The small molecule below binds the protein below.
Small molecule (SMILES): CC(=O)N[C@@H]1[C@@H](O)[C@H](O)[C@@H](CO)O[C@H]1O

Binding-site contacts:
Ligand atom O7 contacts residue ASN204 of chain 1.H at 4.3 Å.
Ligand atom C4 contacts residue ASN204 of chain 1.H at 4.2 Å.
Ligand atom C7 contacts residue ASN204 of chain 1.H at 3.8 Å.
Ligand atom C6 contacts residue HIS321 of chain 1.H at 4.4 Å.
Ligand atom C5 contacts residue ASN204 of chain 1.H at 3.6 Å.
Ligand atom C1 contacts residue ASN204 of chain 1.H at 1.4 Å.
Ligand atom C3 contacts residue ASN204 of chain 1.H at 3.8 Å.
Ligand atom N2 contacts residue ASN204 of chain 1.H at 2.9 Å (h-bond).
Ligand atom O5 contacts residue ASN204 of chain 1.H at 2.3 Å (h-bond).
Ligand atom C2 contacts residue ASN204 of chain 1.H at 2.4 Å.

Sequence of chain 1.H:
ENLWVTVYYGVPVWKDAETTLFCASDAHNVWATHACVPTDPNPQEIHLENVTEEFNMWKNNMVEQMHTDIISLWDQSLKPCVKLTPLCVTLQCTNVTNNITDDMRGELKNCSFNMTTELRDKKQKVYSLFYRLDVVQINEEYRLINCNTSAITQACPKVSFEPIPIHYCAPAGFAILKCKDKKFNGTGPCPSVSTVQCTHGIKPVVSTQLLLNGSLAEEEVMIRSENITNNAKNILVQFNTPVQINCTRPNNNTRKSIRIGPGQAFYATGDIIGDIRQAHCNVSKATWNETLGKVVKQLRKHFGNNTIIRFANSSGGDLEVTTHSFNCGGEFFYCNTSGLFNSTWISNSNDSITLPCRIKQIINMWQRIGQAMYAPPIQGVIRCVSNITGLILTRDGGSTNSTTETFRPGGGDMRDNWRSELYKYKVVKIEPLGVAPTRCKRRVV